Binding-site contacts:
Ligand atom C1 contacts residue SER252 of chain 1.A at 4.0 Å.
Ligand atom C3 contacts residue SER252 of chain 1.A at 4.4 Å.
Ligand atom C3 contacts residue ASN250 of chain 1.A at 3.8 Å.
Ligand atom C7 contacts residue ASN250 of chain 1.A at 3.2 Å.
Ligand atom N2 contacts residue ASN250 of chain 1.A at 2.9 Å (h-bond).
Ligand atom C8 contacts residue ASN250 of chain 1.A at 4.2 Å.
Ligand atom C7 contacts residue SER252 of chain 1.A at 4.1 Å.
Ligand atom C2 contacts residue ASN250 of chain 1.A at 2.4 Å.
Ligand atom C8 contacts residue PRO254 of chain 1.A at 3.9 Å (hydrophobic).
Ligand atom O5 contacts residue ASN250 of chain 1.A at 2.4 Å (h-bond).
Ligand atom O7 contacts residue ASN250 of chain 1.A at 3.1 Å (h-bond).
Ligand atom C2 contacts residue SER252 of chain 1.A at 4.3 Å.
Ligand atom C8 contacts residue SER252 of chain 1.A at 3.9 Å.
Ligand atom C8 contacts residue SER290 of chain 1.A at 3.5 Å.
Ligand atom C1 contacts residue ASN250 of chain 1.A at 1.4 Å.
Ligand atom C5 contacts residue ASN250 of chain 1.A at 3.7 Å.
Ligand atom C7 contacts residue PRO254 of chain 1.A at 4.4 Å (hydrophobic).
Ligand atom N2 contacts residue SER252 of chain 1.A at 3.4 Å (h-bond).
Ligand atom C4 contacts residue ASN250 of chain 1.A at 4.2 Å.
Ligand atom O6 contacts residue ASN250 of chain 1.A at 4.5 Å.

Sequence of chain 1.A:
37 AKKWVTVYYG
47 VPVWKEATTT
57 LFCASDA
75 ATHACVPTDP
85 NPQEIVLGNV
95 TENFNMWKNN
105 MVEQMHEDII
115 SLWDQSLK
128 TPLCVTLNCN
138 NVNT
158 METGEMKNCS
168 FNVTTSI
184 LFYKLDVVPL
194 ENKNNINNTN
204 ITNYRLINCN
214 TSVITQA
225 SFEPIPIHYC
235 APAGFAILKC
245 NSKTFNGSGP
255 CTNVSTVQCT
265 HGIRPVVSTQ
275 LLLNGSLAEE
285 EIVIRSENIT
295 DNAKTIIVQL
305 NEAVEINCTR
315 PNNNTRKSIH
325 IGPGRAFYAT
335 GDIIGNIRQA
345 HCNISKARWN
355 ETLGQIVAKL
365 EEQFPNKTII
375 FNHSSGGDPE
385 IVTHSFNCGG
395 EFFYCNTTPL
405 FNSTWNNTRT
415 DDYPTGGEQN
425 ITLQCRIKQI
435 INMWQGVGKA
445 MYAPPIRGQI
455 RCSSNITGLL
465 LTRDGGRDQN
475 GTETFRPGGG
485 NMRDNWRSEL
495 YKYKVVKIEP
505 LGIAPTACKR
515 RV

A small-molecule ligand and the protein it binds are described below.
Small molecule (SMILES): CC(=O)N[C@H]1[C@H](O[C@H]2[C@H](O)[C@@H](NC(C)=O)CO[C@@H]2CO)O[C@H](CO)[C@@H](O)[C@@H]1O